Binding-site contacts:
Ligand atom C6 contacts residue LYS33 of chain 1.A at 3.7 Å.
Ligand atom C7 contacts residue LYS33 of chain 1.A at 3.8 Å.
Ligand atom O3 contacts residue LYS33 of chain 1.A at 3.4 Å.
Ligand atom BR1 contacts residue LYS72 of chain 1.A at 3.8 Å.
Ligand atom BR1 contacts residue LYS33 of chain 1.A at 4.2 Å.
Ligand atom C5 contacts residue LYS33 of chain 1.A at 4.4 Å.
Ligand atom C2 contacts residue LYS33 of chain 1.A at 4.1 Å.
Ligand atom O1 contacts residue LYS33 of chain 1.A at 3.6 Å.
Ligand atom BR1 contacts residue TRP36 of chain 1.A at 3.6 Å.
Ligand atom BR1 contacts residue LEU32 of chain 1.A at 4.2 Å.
Ligand atom C1 contacts residue LYS33 of chain 1.A at 4.1 Å.

Sequence of chain 1.A:
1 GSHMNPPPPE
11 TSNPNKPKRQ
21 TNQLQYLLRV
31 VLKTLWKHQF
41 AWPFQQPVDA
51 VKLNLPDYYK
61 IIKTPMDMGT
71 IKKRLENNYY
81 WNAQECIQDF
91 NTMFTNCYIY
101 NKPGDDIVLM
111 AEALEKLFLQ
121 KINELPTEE

A small-molecule ligand and the protein it binds are described below.
Small molecule (SMILES): O=C(O)c1ccc(Br)cc1O